A protein and the small-molecule ligand that binds it are described below.
Small molecule (SMILES): CC(=O)N[C@@H]1[C@@H](O)[C@H](O)[C@@H](CO)O[C@H]1O

Binding-site contacts:
Ligand atom C8 contacts residue ASN541 of chain 1.B at 4.4 Å.
Ligand atom C4 contacts residue ASN541 of chain 1.B at 4.2 Å.
Ligand atom C6 contacts residue ASN541 of chain 1.B at 3.7 Å.
Ligand atom C8 contacts residue PHE539 of chain 1.B at 3.7 Å (hydrophobic).
Ligand atom C3 contacts residue ASN541 of chain 1.B at 3.7 Å.
Ligand atom C3 contacts residue ASP545 of chain 1.B at 3.8 Å.
Ligand atom C2 contacts residue ASN541 of chain 1.B at 2.5 Å.
Ligand atom O7 contacts residue ASN541 of chain 1.B at 3.5 Å (h-bond).
Ligand atom O7 contacts residue PHE539 of chain 1.B at 4.2 Å.
Ligand atom O5 contacts residue TRP206 of chain 1.B at 4.5 Å.
Ligand atom C8 contacts residue ASP545 of chain 1.B at 4.0 Å.
Ligand atom C7 contacts residue ASN541 of chain 1.B at 3.4 Å.
Ligand atom N2 contacts residue ASN541 of chain 1.B at 3.1 Å (h-bond).
Ligand atom C1 contacts residue ASP545 of chain 1.B at 4.2 Å.
Ligand atom C6 contacts residue ASN207 of chain 1.B at 3.3 Å.
Ligand atom C5 contacts residue ARG205 of chain 1.B at 4.3 Å.
Ligand atom O6 contacts residue ASN541 of chain 1.B at 4.5 Å.
Ligand atom O4 contacts residue ARG205 of chain 1.B at 3.7 Å.
Ligand atom O5 contacts residue ASN541 of chain 1.B at 2.4 Å (h-bond).
Ligand atom C1 contacts residue ASN541 of chain 1.B at 1.4 Å.
Ligand atom O5 contacts residue ARG205 of chain 1.B at 3.3 Å (salt-bridge).
Ligand atom C1 contacts residue ASN207 of chain 1.B at 4.1 Å.
Ligand atom O7 contacts residue ARG205 of chain 1.B at 3.9 Å.
Ligand atom O3 contacts residue ASP545 of chain 1.B at 3.1 Å (salt-bridge).
Ligand atom N2 contacts residue ASP545 of chain 1.B at 2.9 Å (salt-bridge).
Ligand atom C2 contacts residue ARG205 of chain 1.B at 4.4 Å.
Ligand atom O5 contacts residue ASN207 of chain 1.B at 3.7 Å.
Ligand atom C7 contacts residue PHE539 of chain 1.B at 4.2 Å (hydrophobic).
Ligand atom C5 contacts residue ASN207 of chain 1.B at 4.2 Å.
Ligand atom O6 contacts residue ASN207 of chain 1.B at 3.1 Å (h-bond).
Ligand atom C1 contacts residue ARG205 of chain 1.B at 3.4 Å.
Ligand atom C4 contacts residue ASP545 of chain 1.B at 4.4 Å.
Ligand atom C2 contacts residue ASP545 of chain 1.B at 3.1 Å.
Ligand atom C5 contacts residue ASN541 of chain 1.B at 3.5 Å.
Ligand atom C7 contacts residue ASP545 of chain 1.B at 3.9 Å.
Ligand atom C3 contacts residue ARG205 of chain 1.B at 4.2 Å.

Sequence of chain 1.B:
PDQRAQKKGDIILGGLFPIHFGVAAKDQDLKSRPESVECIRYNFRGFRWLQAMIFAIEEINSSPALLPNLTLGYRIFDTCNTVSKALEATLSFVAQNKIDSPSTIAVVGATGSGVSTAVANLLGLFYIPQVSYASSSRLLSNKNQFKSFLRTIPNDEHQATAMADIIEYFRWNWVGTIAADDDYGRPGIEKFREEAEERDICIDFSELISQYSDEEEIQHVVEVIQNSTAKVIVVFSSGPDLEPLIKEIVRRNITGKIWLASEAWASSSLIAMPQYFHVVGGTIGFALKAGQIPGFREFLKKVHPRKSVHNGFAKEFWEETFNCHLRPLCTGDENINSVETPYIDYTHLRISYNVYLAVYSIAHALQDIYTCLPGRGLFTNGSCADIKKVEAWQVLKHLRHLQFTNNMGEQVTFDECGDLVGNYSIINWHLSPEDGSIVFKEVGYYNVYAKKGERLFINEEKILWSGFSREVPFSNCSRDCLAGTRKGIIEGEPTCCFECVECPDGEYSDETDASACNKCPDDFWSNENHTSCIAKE